Sequence of chain 1.A:
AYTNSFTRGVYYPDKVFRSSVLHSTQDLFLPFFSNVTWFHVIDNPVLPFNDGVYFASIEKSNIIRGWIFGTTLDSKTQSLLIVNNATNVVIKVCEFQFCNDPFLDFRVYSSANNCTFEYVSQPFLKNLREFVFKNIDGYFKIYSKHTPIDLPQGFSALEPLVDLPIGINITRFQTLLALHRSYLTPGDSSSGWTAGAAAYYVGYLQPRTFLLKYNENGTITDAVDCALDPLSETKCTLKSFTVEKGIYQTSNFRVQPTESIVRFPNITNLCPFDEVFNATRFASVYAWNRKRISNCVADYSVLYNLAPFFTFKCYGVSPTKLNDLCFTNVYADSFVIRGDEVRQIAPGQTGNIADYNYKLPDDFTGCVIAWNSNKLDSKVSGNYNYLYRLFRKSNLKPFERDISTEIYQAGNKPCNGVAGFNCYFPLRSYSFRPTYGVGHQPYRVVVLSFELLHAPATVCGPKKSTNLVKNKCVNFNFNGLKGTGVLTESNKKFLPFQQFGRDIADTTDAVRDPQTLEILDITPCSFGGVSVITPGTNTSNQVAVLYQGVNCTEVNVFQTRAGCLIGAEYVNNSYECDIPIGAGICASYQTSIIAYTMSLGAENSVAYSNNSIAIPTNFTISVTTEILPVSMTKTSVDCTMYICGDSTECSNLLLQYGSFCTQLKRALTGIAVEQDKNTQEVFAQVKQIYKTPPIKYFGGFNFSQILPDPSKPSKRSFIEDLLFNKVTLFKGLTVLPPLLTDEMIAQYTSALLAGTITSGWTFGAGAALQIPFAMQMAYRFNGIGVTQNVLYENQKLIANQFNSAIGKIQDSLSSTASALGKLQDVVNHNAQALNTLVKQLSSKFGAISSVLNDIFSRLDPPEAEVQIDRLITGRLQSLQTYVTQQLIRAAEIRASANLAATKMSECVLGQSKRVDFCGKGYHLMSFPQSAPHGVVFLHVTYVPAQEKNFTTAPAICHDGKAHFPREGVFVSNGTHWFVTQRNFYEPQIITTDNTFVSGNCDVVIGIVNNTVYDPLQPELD

Sequence of chain 1.B:
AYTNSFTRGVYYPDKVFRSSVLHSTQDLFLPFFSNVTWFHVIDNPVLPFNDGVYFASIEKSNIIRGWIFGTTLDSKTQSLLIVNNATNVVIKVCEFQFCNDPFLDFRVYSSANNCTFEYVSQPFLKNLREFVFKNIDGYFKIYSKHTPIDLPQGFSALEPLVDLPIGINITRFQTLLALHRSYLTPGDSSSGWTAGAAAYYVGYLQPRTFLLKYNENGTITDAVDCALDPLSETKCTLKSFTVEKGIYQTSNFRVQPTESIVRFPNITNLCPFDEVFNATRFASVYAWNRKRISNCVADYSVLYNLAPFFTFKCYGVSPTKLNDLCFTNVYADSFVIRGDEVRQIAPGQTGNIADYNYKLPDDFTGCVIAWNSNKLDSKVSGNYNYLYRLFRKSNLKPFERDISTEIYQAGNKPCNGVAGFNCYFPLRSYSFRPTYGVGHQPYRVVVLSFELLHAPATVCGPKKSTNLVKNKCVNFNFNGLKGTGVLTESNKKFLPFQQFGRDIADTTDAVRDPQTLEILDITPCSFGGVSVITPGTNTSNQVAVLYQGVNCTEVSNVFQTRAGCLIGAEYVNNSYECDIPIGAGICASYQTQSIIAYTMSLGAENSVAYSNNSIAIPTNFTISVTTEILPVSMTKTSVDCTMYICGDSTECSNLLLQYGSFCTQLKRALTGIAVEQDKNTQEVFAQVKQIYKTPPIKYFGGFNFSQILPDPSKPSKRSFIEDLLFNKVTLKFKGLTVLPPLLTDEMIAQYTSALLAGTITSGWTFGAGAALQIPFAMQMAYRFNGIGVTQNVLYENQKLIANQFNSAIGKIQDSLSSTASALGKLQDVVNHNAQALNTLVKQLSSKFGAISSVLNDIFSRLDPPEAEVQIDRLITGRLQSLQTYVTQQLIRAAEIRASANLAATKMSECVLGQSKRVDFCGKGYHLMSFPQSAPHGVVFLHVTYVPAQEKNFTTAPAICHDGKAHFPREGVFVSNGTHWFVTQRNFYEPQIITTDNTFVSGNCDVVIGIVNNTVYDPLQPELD

Binding-site contacts:
Ligand atom C8 contacts residue GLU1069 of chain 1.A at 3.4 Å.
Ligand atom C2 contacts residue ASN1071 of chain 1.A at 2.5 Å.
Ligand atom C3 contacts residue ASN1071 of chain 1.A at 3.8 Å.
Ligand atom O4 contacts residue ALA703 of chain 1.A at 4.2 Å.
Ligand atom C1 contacts residue GLN892 of chain 1.B at 4.2 Å.
Ligand atom O7 contacts residue ASN1071 of chain 1.A at 3.8 Å.
Ligand atom C7 contacts residue ASN1071 of chain 1.A at 3.6 Å.
Ligand atom C4 contacts residue ASN1071 of chain 1.A at 4.2 Å.
Ligand atom N2 contacts residue ASN1071 of chain 1.A at 2.9 Å (h-bond).
Ligand atom C5 contacts residue ALA703 of chain 1.A at 3.9 Å (hydrophobic).
Ligand atom C8 contacts residue ASN1071 of chain 1.A at 4.2 Å.
Ligand atom C1 contacts residue ASN1071 of chain 1.A at 1.4 Å.
Ligand atom C6 contacts residue ALA703 of chain 1.A at 4.4 Å (hydrophobic).
Ligand atom C5 contacts residue ASN1071 of chain 1.A at 3.6 Å.
Ligand atom O5 contacts residue ASN1071 of chain 1.A at 2.3 Å (h-bond).
Ligand atom C8 contacts residue LYS1070 of chain 1.A at 4.2 Å.

The protein below binds the small molecule below.
Small molecule (SMILES): CC(=O)N[C@@H]1[C@@H](O)[C@H](O)[C@@H](CO)O[C@H]1O